Sequence of chain 1.A:
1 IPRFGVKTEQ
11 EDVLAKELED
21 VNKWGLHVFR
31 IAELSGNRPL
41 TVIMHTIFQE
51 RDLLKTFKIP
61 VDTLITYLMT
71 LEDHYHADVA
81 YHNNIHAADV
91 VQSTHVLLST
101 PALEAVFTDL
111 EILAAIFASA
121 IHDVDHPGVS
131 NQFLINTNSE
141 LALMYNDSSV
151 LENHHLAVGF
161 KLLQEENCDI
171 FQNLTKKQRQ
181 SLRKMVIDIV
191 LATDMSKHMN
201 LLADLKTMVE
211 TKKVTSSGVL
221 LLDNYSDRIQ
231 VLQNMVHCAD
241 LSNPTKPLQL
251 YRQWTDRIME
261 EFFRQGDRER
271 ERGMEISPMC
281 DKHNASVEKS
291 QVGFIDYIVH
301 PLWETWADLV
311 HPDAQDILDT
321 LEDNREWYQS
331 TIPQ

Binding-site contacts:
Ligand atom C8 contacts residue ILE258 of chain 1.A at 4.0 Å (hydrophobic).
Ligand atom C6 contacts residue ILE258 of chain 1.A at 4.2 Å (hydrophobic).
Ligand atom C5 contacts residue ILE258 of chain 1.A at 3.8 Å (hydrophobic).
Ligand atom C12 contacts residue PHE262 of chain 1.A at 3.7 Å (hydrophobic).
Ligand atom C14 contacts residue PHE262 of chain 1.A at 3.2 Å (hydrophobic).
Ligand atom C4 contacts residue ILE258 of chain 1.A at 4.4 Å (hydrophobic).
Ligand atom C4 contacts residue PHE294 of chain 1.A at 4.0 Å (hydrophobic).
Ligand atom C10 contacts residue MET279 of chain 1.A at 3.4 Å (hydrophobic).
Ligand atom O2 contacts residue PHE262 of chain 1.A at 4.3 Å.
Ligand atom N7 contacts residue PHE294 of chain 1.A at 4.3 Å.
Ligand atom C10 contacts residue PHE294 of chain 1.A at 4.0 Å (hydrophobic).
Ligand atom N1 contacts residue PHE262 of chain 1.A at 4.2 Å.
Ligand atom O2 contacts residue MET279 of chain 1.A at 3.1 Å.
Ligand atom O6 contacts residue PHE294 of chain 1.A at 3.9 Å.
Ligand atom N7 contacts residue TYR81 of chain 1.A at 4.5 Å.
Ligand atom C10 contacts residue GLN291 of chain 1.A at 4.0 Å.
Ligand atom N9 contacts residue PHE294 of chain 1.A at 4.4 Å.
Ligand atom C8 contacts residue TYR81 of chain 1.A at 4.1 Å (hydrophobic).
Ligand atom C10 contacts residue PHE262 of chain 1.A at 4.4 Å (hydrophobic).
Ligand atom N1 contacts residue PHE294 of chain 1.A at 4.0 Å.
Ligand atom N3 contacts residue PHE294 of chain 1.A at 4.1 Å.
Ligand atom C13 contacts residue MET279 of chain 1.A at 4.0 Å (hydrophobic).
Ligand atom C6 contacts residue PHE294 of chain 1.A at 3.9 Å (hydrophobic).
Ligand atom C6 contacts residue GLN291 of chain 1.A at 4.0 Å.
Ligand atom O6 contacts residue ILE258 of chain 1.A at 3.7 Å.
Ligand atom C13 contacts residue PHE262 of chain 1.A at 3.2 Å (hydrophobic).
Ligand atom O6 contacts residue GLN291 of chain 1.A at 2.9 Å (h-bond).
Ligand atom C5 contacts residue PHE294 of chain 1.A at 3.9 Å (hydrophobic).
Ligand atom C4 contacts residue PHE262 of chain 1.A at 4.3 Å (hydrophobic).
Ligand atom N7 contacts residue ILE258 of chain 1.A at 3.5 Å.
Ligand atom N3 contacts residue PHE262 of chain 1.A at 4.1 Å.
Ligand atom C2 contacts residue PHE262 of chain 1.A at 4.1 Å (hydrophobic).
Ligand atom O2 contacts residue PHE294 of chain 1.A at 4.3 Å.
Ligand atom C2 contacts residue MET279 of chain 1.A at 4.1 Å (hydrophobic).
Ligand atom C2 contacts residue PHE294 of chain 1.A at 4.1 Å (hydrophobic).
Ligand atom N1 contacts residue MET279 of chain 1.A at 4.4 Å.

The small molecule below binds the protein below.
Small molecule (SMILES): CC(C)Cn1c(=O)n(C)c(=O)c2nc[nH]c21